Binding-site contacts:
Ligand atom C11 contacts residue ALA107 of chain 1.B at 3.6 Å (hydrophobic).
Ligand atom O1 contacts residue THR105 of chain 1.B at 2.6 Å (h-bond).
Ligand atom C10 contacts residue ALA107 of chain 1.B at 3.8 Å (hydrophobic).
Ligand atom O1 contacts residue GLY106 of chain 1.B at 2.7 Å (h-bond).
Ligand atom N1 contacts residue GLU104 of chain 1.B at 2.8 Å (salt-bridge).
Ligand atom C3 contacts residue SER185 of chain 1.B at 3.9 Å.
Ligand atom C10 contacts residue LLP82 of chain 1.B at 3.7 Å.
Ligand atom CL1 contacts residue GLY298 of chain 1.B at 3.1 Å.
Ligand atom O1 contacts residue ALA107 of chain 1.B at 3.3 Å (h-bond).
Ligand atom C9 contacts residue LLP82 of chain 1.B at 3.3 Å.
Ligand atom C11 contacts residue THR105 of chain 1.B at 3.4 Å.
Ligand atom C6 contacts residue LEU161 of chain 1.B at 3.6 Å (hydrophobic).
Ligand atom CL1 contacts residue GLY228 of chain 1.B at 3.6 Å.
Ligand atom C2 contacts residue GLY228 of chain 1.B at 3.9 Å.
Ligand atom C7 contacts residue HIS110 of chain 1.B at 3.9 Å.
Ligand atom O2 contacts residue ALA107 of chain 1.B at 3.6 Å.
Ligand atom N1 contacts residue GLY184 of chain 1.B at 3.9 Å.
Ligand atom N1 contacts residue LEU161 of chain 1.B at 3.9 Å.
Ligand atom C3 contacts residue VAL187 of chain 1.B at 3.5 Å (hydrophobic).
Ligand atom C4 contacts residue LEU161 of chain 1.B at 3.7 Å (hydrophobic).
Ligand atom C3 contacts residue LEU161 of chain 1.B at 3.7 Å (hydrophobic).
Ligand atom C4 contacts residue GLU104 of chain 1.B at 3.7 Å.
Ligand atom C11 contacts residue GLY106 of chain 1.B at 3.8 Å.
Ligand atom O2 contacts residue GLY108 of chain 1.B at 4.0 Å.
Ligand atom O2 contacts residue GLN109 of chain 1.B at 3.5 Å (h-bond).
Ligand atom O2 contacts residue HIS110 of chain 1.B at 3.1 Å (h-bond).
Ligand atom C7 contacts residue GLU104 of chain 1.B at 3.8 Å.
Ligand atom O2 contacts residue THR105 of chain 1.B at 3.5 Å (h-bond).
Ligand atom O2 contacts residue LLP82 of chain 1.B at 3.1 Å (h-bond).
Ligand atom C1 contacts residue LEU161 of chain 1.B at 3.6 Å (hydrophobic).
Ligand atom N2 contacts residue ALA107 of chain 1.B at 3.7 Å.
Ligand atom O1 contacts residue GLY108 of chain 1.B at 3.7 Å.
Ligand atom N2 contacts residue LEU161 of chain 1.B at 3.7 Å.
Ligand atom N2 contacts residue GLY106 of chain 1.B at 3.9 Å.
Ligand atom C5 contacts residue LEU161 of chain 1.B at 3.6 Å (hydrophobic).
Ligand atom C2 contacts residue LEU161 of chain 1.B at 3.7 Å (hydrophobic).
Ligand atom C2 contacts residue TYR301 of chain 1.B at 3.6 Å (hydrophobic).
Ligand atom C4 contacts residue VAL187 of chain 1.B at 3.8 Å (hydrophobic).
Ligand atom C5 contacts residue GLU104 of chain 1.B at 3.6 Å.
Ligand atom C11 contacts residue LLP82 of chain 1.B at 3.8 Å.

This protein binds this small molecule.
Small molecule (SMILES): N[C@@H](Cc1c[nH]c2cccc(Cl)c12)C(=O)O

Sequence of chain 1.B:
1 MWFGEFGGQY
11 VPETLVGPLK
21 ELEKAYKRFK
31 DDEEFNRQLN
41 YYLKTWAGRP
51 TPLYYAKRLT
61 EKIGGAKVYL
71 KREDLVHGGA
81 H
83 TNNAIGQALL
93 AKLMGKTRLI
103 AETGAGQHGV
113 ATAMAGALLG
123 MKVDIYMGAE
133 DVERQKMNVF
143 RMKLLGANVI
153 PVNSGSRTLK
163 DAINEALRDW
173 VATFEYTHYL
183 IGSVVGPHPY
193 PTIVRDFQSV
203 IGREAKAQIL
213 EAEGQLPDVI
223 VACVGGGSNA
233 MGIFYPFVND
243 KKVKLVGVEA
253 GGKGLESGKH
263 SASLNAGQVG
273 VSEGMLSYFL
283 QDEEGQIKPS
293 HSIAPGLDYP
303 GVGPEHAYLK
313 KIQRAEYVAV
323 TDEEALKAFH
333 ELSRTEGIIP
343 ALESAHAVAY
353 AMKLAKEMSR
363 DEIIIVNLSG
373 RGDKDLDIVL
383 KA